A protein and the small-molecule ligand that binds it are described below.
Small molecule (SMILES): CC(=O)N[C@@H]1[C@@H](O)[C@H](O)[C@@H](CO)O[C@H]1O

Sequence of chain 1.A:
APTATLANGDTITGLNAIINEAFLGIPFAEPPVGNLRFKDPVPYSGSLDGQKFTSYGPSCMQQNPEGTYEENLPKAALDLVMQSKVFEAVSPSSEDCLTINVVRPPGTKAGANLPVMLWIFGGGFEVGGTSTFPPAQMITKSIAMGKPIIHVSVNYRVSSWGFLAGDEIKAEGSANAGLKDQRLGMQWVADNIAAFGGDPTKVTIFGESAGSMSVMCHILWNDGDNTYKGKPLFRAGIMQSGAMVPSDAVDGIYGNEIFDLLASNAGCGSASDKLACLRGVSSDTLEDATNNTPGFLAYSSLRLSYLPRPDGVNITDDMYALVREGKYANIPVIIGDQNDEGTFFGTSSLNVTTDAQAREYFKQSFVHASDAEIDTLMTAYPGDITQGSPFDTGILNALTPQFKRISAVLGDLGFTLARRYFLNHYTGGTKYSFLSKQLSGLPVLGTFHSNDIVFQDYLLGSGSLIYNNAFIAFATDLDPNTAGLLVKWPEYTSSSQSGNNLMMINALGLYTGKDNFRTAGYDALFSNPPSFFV

Binding-site contacts:
Ligand atom O7 contacts residue ASN222 of chain 1.A at 2.9 Å (h-bond).
Ligand atom C7 contacts residue ASN222 of chain 1.A at 4.1 Å.
Ligand atom O7 contacts residue TRP221 of chain 1.A at 3.0 Å (h-bond).
Ligand atom C1 contacts residue ASN222 of chain 1.A at 3.7 Å.
Ligand atom O5 contacts residue ASN314 of chain 1.A at 2.3 Å (h-bond).
Ligand atom C4 contacts residue ASN314 of chain 1.A at 4.2 Å.
Ligand atom C8 contacts residue TRP221 of chain 1.A at 3.8 Å (hydrophobic).
Ligand atom C8 contacts residue ARG183 of chain 1.A at 4.2 Å.
Ligand atom C5 contacts residue ASN314 of chain 1.A at 3.7 Å.
Ligand atom O5 contacts residue ASN222 of chain 1.A at 3.7 Å.
Ligand atom C2 contacts residue ASN222 of chain 1.A at 3.8 Å.
Ligand atom N2 contacts residue ASN314 of chain 1.A at 2.9 Å (h-bond).
Ligand atom O7 contacts residue ASN314 of chain 1.A at 3.7 Å.
Ligand atom N2 contacts residue TRP221 of chain 1.A at 4.4 Å.
Ligand atom C6 contacts residue VAL313 of chain 1.A at 4.1 Å (hydrophobic).
Ligand atom C3 contacts residue ASN314 of chain 1.A at 3.8 Å.
Ligand atom C7 contacts residue TRP221 of chain 1.A at 3.5 Å (hydrophobic).
Ligand atom C2 contacts residue ASN314 of chain 1.A at 2.4 Å.
Ligand atom O5 contacts residue VAL313 of chain 1.A at 3.4 Å.
Ligand atom C5 contacts residue VAL313 of chain 1.A at 3.8 Å (hydrophobic).
Ligand atom C1 contacts residue ASN314 of chain 1.A at 1.5 Å.
Ligand atom C1 contacts residue VAL313 of chain 1.A at 3.9 Å (hydrophobic).
Ligand atom C7 contacts residue ASN314 of chain 1.A at 3.6 Å.